Binding-site contacts:
Ligand atom C8 contacts residue PHE164 of chain 1.A at 4.2 Å (hydrophobic).
Ligand atom N2 contacts residue ASN168 of chain 1.A at 3.0 Å (h-bond).
Ligand atom C8 contacts residue SER188 of chain 1.A at 4.4 Å.
Ligand atom O7 contacts residue MET185 of chain 1.A at 3.4 Å.
Ligand atom C3 contacts residue ASN168 of chain 1.A at 3.8 Å.
Ligand atom C5 contacts residue ASN168 of chain 1.A at 3.8 Å.
Ligand atom C8 contacts residue PHE192 of chain 1.A at 4.2 Å (hydrophobic).
Ligand atom O5 contacts residue ASN168 of chain 1.A at 2.4 Å (h-bond).
Ligand atom C8 contacts residue ASN168 of chain 1.A at 4.3 Å.
Ligand atom C4 contacts residue ASN168 of chain 1.A at 4.3 Å.
Ligand atom C7 contacts residue ASN168 of chain 1.A at 3.4 Å.
Ligand atom C1 contacts residue ASN168 of chain 1.A at 1.5 Å.
Ligand atom O7 contacts residue ASN168 of chain 1.A at 3.3 Å (h-bond).
Ligand atom C2 contacts residue ASN168 of chain 1.A at 2.5 Å.

The small molecule below binds the protein below.
Small molecule (SMILES): CC(=O)N[C@@H]1[C@@H](O)[C@H](O)[C@@H](CO)O[C@H]1O

Sequence of chain 1.A:
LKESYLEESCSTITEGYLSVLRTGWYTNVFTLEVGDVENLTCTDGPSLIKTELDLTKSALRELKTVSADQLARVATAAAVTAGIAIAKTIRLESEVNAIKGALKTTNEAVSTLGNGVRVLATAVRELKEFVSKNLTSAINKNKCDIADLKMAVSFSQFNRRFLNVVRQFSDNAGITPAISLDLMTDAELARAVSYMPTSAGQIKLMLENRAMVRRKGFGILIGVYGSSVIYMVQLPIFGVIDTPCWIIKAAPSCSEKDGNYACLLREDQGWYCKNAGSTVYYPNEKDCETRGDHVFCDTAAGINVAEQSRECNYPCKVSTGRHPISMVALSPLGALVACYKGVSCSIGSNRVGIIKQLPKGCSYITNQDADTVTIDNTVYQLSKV